Sequence of chain 1.B:
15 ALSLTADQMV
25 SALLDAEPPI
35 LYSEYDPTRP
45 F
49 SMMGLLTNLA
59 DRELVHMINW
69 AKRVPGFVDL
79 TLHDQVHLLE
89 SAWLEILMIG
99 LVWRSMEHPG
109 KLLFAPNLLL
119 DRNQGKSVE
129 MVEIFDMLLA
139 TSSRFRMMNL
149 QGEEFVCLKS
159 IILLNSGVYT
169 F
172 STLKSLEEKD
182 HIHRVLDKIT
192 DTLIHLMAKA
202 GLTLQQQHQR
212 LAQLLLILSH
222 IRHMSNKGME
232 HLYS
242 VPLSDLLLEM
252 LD

Binding-site contacts:
Ligand atom C28 contacts residue LEU62 of chain 1.B at 4.1 Å (hydrophobic).
Ligand atom C15 contacts residue GLY229 of chain 1.B at 3.9 Å.
Ligand atom C8 contacts residue GLU61 of chain 1.B at 3.1 Å.
Ligand atom C22 contacts residue LEU54 of chain 1.B at 3.9 Å (hydrophobic).
Ligand atom C27 contacts residue ASP59 of chain 1.B at 3.2 Å.
Ligand atom C4 contacts residue LEU99 of chain 1.B at 3.7 Å (hydrophobic).
Ligand atom C7 contacts residue ARG102 of chain 1.B at 3.9 Å.
Ligand atom C4 contacts residue MET96 of chain 1.B at 3.9 Å (hydrophobic).
Ligand atom C7 contacts residue LEU95 of chain 1.B at 4.0 Å (hydrophobic).
Ligand atom C29 contacts residue ASP59 of chain 1.B at 3.8 Å.
Ligand atom C25 contacts residue ASP59 of chain 1.B at 3.6 Å.
Ligand atom N26 contacts residue ASP59 of chain 1.B at 2.7 Å (salt-bridge).
Ligand atom C19 contacts residue LEU92 of chain 1.B at 3.9 Å (hydrophobic).
Ligand atom C9 contacts residue ALA58 of chain 1.B at 3.9 Å (hydrophobic).
Ligand atom O7 contacts residue LEU95 of chain 1.B at 3.6 Å (h-bond).
Ligand atom C20 contacts residue ALA58 of chain 1.B at 3.9 Å (hydrophobic).
Ligand atom O7 contacts residue GLU61 of chain 1.B at 2.6 Å (salt-bridge).
Ligand atom C6 contacts residue LEU99 of chain 1.B at 4.0 Å (hydrophobic).
Ligand atom C21 contacts residue THR55 of chain 1.B at 4.0 Å.
Ligand atom C20 contacts residue LEU233 of chain 1.B at 3.7 Å (hydrophobic).
Ligand atom C13 contacts residue MET51 of chain 1.B at 3.7 Å (hydrophobic).
Ligand atom C14 contacts residue HIS232 of chain 1.B at 3.9 Å.
Ligand atom C24 contacts residue THR55 of chain 1.B at 3.7 Å.
Ligand atom C7 contacts residue GLU61 of chain 1.B at 3.2 Å.
Ligand atom C24 contacts residue ASP59 of chain 1.B at 3.8 Å.
Ligand atom O7 contacts residue ARG102 of chain 1.B at 2.9 Å (salt-bridge).
Ligand atom C9 contacts residue LEU54 of chain 1.B at 3.6 Å (hydrophobic).
Ligand atom C30 contacts residue ASP59 of chain 1.B at 3.5 Å.
Ligand atom C28 contacts residue TRP91 of chain 1.B at 3.8 Å (hydrophobic).
Ligand atom C21 contacts residue LEU233 of chain 1.B at 3.9 Å (hydrophobic).
Ligand atom C18 contacts residue ALA58 of chain 1.B at 3.8 Å (hydrophobic).
Ligand atom C28 contacts residue ASP59 of chain 1.B at 3.6 Å.
Ligand atom C19 contacts residue TRP91 of chain 1.B at 3.8 Å (hydrophobic).
Ligand atom C6 contacts residue LEU95 of chain 1.B at 3.5 Å (hydrophobic).
Ligand atom C18 contacts residue LEU92 of chain 1.B at 3.8 Å (hydrophobic).
Ligand atom O23 contacts residue TRP91 of chain 1.B at 4.0 Å.
Ligand atom C27 contacts residue TRP91 of chain 1.B at 3.5 Å (hydrophobic).
Ligand atom O23 contacts residue LEU233 of chain 1.B at 3.3 Å.
Ligand atom C29 contacts residue LEU244 of chain 1.B at 3.8 Å (hydrophobic).
Ligand atom C19 contacts residue ALA58 of chain 1.B at 3.6 Å (hydrophobic).

This protein binds this small molecule.
Small molecule (SMILES): Oc1ccc2c(c1)CC[C@H](c1ccccc1)[C@@H]2c1ccc(OCCN2CCCC2)cc1